Binding-site contacts:
Ligand atom C3 contacts residue ASN315 of chain 37.B at 3.8 Å.
Ligand atom C8 contacts residue ASN315 of chain 37.B at 3.5 Å.
Ligand atom O5 contacts residue THR313 of chain 37.B at 4.3 Å.
Ligand atom O7 contacts residue ASN315 of chain 37.B at 4.2 Å.
Ligand atom C6 contacts residue THR313 of chain 37.B at 4.5 Å.
Ligand atom O5 contacts residue ASN315 of chain 37.B at 2.4 Å (h-bond).
Ligand atom C4 contacts residue ASN315 of chain 37.B at 4.3 Å.
Ligand atom C5 contacts residue ASN315 of chain 37.B at 3.7 Å.
Ligand atom C6 contacts residue ASN315 of chain 37.B at 4.5 Å.
Ligand atom N2 contacts residue ASN315 of chain 37.B at 2.8 Å (h-bond).
Ligand atom C1 contacts residue ASN315 of chain 37.B at 1.4 Å.
Ligand atom C8 contacts residue ILE281 of chain 37.B at 4.5 Å (hydrophobic).
Ligand atom O5 contacts residue VAL314 of chain 37.B at 3.8 Å.
Ligand atom C1 contacts residue VAL314 of chain 37.B at 4.4 Å (hydrophobic).
Ligand atom C2 contacts residue ASN315 of chain 37.B at 2.5 Å.
Ligand atom C7 contacts residue ASN315 of chain 37.B at 3.3 Å.

This protein binds this small molecule.
Small molecule (SMILES): CC(=O)N[C@@H]1[C@@H](O)[C@H](O)[C@@H](CO)O[C@H]1O

Sequence of chain 37.B:
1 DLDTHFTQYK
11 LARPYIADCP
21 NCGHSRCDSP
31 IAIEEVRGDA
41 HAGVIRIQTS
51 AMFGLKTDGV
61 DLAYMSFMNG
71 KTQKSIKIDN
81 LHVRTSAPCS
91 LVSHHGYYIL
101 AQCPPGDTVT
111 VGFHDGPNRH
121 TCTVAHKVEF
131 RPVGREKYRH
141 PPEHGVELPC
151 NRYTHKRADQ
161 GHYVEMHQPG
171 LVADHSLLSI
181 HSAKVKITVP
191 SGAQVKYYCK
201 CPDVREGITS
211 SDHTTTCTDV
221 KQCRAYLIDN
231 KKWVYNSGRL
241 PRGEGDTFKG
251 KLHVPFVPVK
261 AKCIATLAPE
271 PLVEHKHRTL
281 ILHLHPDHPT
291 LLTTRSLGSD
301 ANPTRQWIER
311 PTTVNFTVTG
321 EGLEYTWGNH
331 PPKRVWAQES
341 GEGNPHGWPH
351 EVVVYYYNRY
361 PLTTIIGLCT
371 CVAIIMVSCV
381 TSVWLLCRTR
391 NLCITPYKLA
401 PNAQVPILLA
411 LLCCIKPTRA